Binding-site contacts:
Ligand atom N22 contacts residue TYR410 of chain 1.B at 3.4 Å.
Ligand atom C08 contacts residue GLU296 of chain 1.B at 3.6 Å.
Ligand atom N11 contacts residue GLN182 of chain 1.B at 3.7 Å.
Ligand atom C07 contacts residue HEM1 of chain 1.K at 3.5 Å.
Ligand atom C07 contacts residue PHE288 of chain 1.B at 3.6 Å (hydrophobic).
Ligand atom N22 contacts residue HEM1 of chain 1.K at 2.9 Å (h-bond).
Ligand atom C27 contacts residue MET40 of chain 1.B at 3.8 Å (hydrophobic).
Ligand atom C06 contacts residue HEM1 of chain 1.K at 3.7 Å.
Ligand atom C24 contacts residue TYR410 of chain 1.B at 3.5 Å (hydrophobic).
Ligand atom C26 contacts residue TYR410 of chain 1.B at 3.6 Å (hydrophobic).
Ligand atom C25 contacts residue TYR410 of chain 1.B at 3.7 Å (hydrophobic).
Ligand atom N01 contacts residue HEM1 of chain 1.K at 3.6 Å.
Ligand atom C26 contacts residue HEM1 of chain 1.K at 3.5 Å.
Ligand atom N02 contacts residue TRP291 of chain 1.B at 2.9 Å (h-bond).
Ligand atom C14 contacts residue HEM1 of chain 1.K at 3.6 Å.
Ligand atom C12 contacts residue ARG300 of chain 1.B at 3.4 Å.
Ligand atom C05 contacts residue VAL271 of chain 1.B at 3.7 Å (hydrophobic).
Ligand atom C06 contacts residue GLU296 of chain 1.B at 3.6 Å.
Ligand atom N21 contacts residue HEM1 of chain 1.K at 2.7 Å (h-bond).
Ligand atom C03 contacts residue HEM1 of chain 1.K at 3.5 Å.
Ligand atom C17 contacts residue HEM1 of chain 1.K at 3.4 Å.
Ligand atom C08 contacts residue HEM1 of chain 1.K at 3.7 Å.
Ligand atom C02 contacts residue GLU296 of chain 1.B at 3.6 Å.
Ligand atom N02 contacts residue GLU296 of chain 1.B at 2.8 Å (salt-bridge).
Ligand atom C27 contacts residue TRP10 of chain 1.A at 3.6 Å (hydrophobic).
Ligand atom N22 contacts residue ARG118 of chain 1.B at 3.6 Å.
Ligand atom C23 contacts residue TYR410 of chain 1.B at 3.5 Å (hydrophobic).
Ligand atom N01 contacts residue GLU296 of chain 1.B at 2.7 Å (salt-bridge).
Ligand atom C09 contacts residue VAL271 of chain 1.B at 3.6 Å (hydrophobic).
Ligand atom C02 contacts residue HEM1 of chain 1.K at 3.6 Å.
Ligand atom N11 contacts residue ARG300 of chain 1.B at 3.5 Å.
Ligand atom N21 contacts residue TYR410 of chain 1.B at 3.5 Å.
Ligand atom C22 contacts residue HEM1 of chain 1.K at 3.6 Å.
Ligand atom C18 contacts residue HEM1 of chain 1.K at 3.4 Å.
Ligand atom N02 contacts residue TYR292 of chain 1.B at 3.8 Å.
Ligand atom C24 contacts residue MET40 of chain 1.B at 3.7 Å (hydrophobic).
Ligand atom C12 contacts residue GLN182 of chain 1.B at 3.6 Å.
Ligand atom N02 contacts residue HEM1 of chain 1.K at 3.5 Å.
Ligand atom N21 contacts residue TRP382 of chain 1.B at 3.7 Å.
Ligand atom C22 contacts residue TYR410 of chain 1.B at 3.2 Å (hydrophobic).

Sequence of chain 1.A:
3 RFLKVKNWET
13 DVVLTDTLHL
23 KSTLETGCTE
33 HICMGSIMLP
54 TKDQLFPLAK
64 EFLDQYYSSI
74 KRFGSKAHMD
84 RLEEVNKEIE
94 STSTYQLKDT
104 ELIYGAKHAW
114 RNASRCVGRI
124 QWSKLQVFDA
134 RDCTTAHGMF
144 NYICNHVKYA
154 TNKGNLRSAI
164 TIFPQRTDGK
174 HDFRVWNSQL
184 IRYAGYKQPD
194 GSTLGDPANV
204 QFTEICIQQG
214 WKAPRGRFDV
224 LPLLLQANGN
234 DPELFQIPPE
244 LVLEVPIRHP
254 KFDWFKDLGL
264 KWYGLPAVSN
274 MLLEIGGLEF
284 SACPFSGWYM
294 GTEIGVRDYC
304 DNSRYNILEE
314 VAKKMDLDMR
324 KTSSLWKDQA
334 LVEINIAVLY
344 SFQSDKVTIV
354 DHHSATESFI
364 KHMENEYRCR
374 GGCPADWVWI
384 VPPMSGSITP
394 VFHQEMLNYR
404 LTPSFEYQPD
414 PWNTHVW

The small molecule below binds the protein below.
Small molecule (SMILES): Cc1cc(N)nc(CCc2cncc(CCc3cc(C)cc(N)n3)c2)c1

Sequence of chain 1.B:
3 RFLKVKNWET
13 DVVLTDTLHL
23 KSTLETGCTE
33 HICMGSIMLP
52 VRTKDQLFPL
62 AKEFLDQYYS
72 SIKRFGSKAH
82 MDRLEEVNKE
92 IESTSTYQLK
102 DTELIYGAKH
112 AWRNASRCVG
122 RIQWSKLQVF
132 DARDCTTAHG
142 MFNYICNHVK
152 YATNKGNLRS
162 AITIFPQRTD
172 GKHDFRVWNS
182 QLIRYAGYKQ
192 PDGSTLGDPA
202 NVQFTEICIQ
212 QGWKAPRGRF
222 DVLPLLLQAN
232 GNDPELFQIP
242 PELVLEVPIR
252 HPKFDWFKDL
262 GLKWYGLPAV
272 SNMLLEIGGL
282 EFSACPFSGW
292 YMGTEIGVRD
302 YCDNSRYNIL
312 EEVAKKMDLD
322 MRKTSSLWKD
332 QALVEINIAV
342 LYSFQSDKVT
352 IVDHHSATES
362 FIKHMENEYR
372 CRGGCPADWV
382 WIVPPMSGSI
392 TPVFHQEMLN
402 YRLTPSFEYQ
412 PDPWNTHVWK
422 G